Sequence of chain 1.A:
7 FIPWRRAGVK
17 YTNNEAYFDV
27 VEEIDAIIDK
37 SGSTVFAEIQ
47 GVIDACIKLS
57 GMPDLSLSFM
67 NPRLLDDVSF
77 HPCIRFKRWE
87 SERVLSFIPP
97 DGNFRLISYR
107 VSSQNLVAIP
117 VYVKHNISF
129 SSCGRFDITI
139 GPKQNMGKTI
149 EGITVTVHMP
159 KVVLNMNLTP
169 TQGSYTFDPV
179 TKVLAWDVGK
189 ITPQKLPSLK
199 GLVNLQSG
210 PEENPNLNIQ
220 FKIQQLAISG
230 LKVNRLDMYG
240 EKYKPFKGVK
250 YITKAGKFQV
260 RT

The protein below binds the small molecule below.
Small molecule (SMILES): CC(C)C[C@H](NC(=O)[C@H](CCCN=C(N)N)NC(=O)[C@H](CCC(N)=O)NC(=O)[C@H](Cc1ccc(O)cc1)NC(=O)[C@@H](N)CC(=O)O)C(=O)O

Binding-site contacts:
Ligand atom CD1 contacts residue GLY247 of chain 1.A at 3.8 Å.
Ligand atom N contacts residue LYS246 of chain 1.A at 2.8 Å (salt-bridge).
Ligand atom CA contacts residue LYS246 of chain 1.A at 3.8 Å.
Ligand atom CZ contacts residue ASP25 of chain 1.A at 3.5 Å.
Ligand atom OXT contacts residue LYS246 of chain 1.A at 3.7 Å.
Ligand atom NH2 contacts residue PHE245 of chain 1.A at 3.1 Å.
Ligand atom CD2 contacts residue VAL232 of chain 1.A at 3.9 Å (hydrophobic).
Ligand atom CD1 contacts residue LYS249 of chain 1.A at 3.5 Å.
Ligand atom CZ contacts residue LYS249 of chain 1.A at 4.0 Å.
Ligand atom C contacts residue VAL248 of chain 1.A at 3.5 Å (hydrophobic).
Ligand atom C contacts residue LYS246 of chain 1.A at 3.9 Å.
Ligand atom CD2 contacts residue TYR23 of chain 1.A at 4.0 Å (hydrophobic).
Ligand atom N contacts residue VAL248 of chain 1.A at 2.7 Å (h-bond).
Ligand atom O contacts residue LYS246 of chain 1.A at 3.8 Å.
Ligand atom OH contacts residue LYS249 of chain 1.A at 3.7 Å.
Ligand atom O contacts residue VAL248 of chain 1.A at 3.0 Å (h-bond).
Ligand atom C contacts residue VAL248 of chain 1.A at 4.0 Å (hydrophobic).
Ligand atom CE1 contacts residue LYS249 of chain 1.A at 3.5 Å.
Ligand atom CZ contacts residue PHE245 of chain 1.A at 4.1 Å (hydrophobic).
Ligand atom CD1 contacts residue TYR23 of chain 1.A at 3.9 Å (hydrophobic).
Ligand atom CD1 contacts residue VAL248 of chain 1.A at 3.9 Å (hydrophobic).
Ligand atom CZ contacts residue TYR23 of chain 1.A at 4.0 Å (hydrophobic).
Ligand atom OD1 contacts residue LYS249 of chain 1.A at 3.6 Å.
Ligand atom CG contacts residue TYR23 of chain 1.A at 4.0 Å (hydrophobic).
Ligand atom CD1 contacts residue VAL248 of chain 1.A at 3.5 Å (hydrophobic).
Ligand atom CD1 contacts residue VAL232 of chain 1.A at 4.0 Å (hydrophobic).
Ligand atom OH contacts residue ASP25 of chain 1.A at 2.8 Å (salt-bridge).
Ligand atom CD1 contacts residue LEU235 of chain 1.A at 4.0 Å (hydrophobic).
Ligand atom CE1 contacts residue TYR23 of chain 1.A at 3.9 Å (hydrophobic).
Ligand atom CA contacts residue LYS246 of chain 1.A at 3.5 Å.
Ligand atom O contacts residue GLY247 of chain 1.A at 3.2 Å.
Ligand atom CB contacts residue LYS246 of chain 1.A at 4.0 Å.
Ligand atom CB contacts residue VAL248 of chain 1.A at 3.5 Å (hydrophobic).
Ligand atom CA contacts residue VAL248 of chain 1.A at 3.5 Å (hydrophobic).
Ligand atom CA contacts residue VAL248 of chain 1.A at 3.5 Å (hydrophobic).
Ligand atom CE1 contacts residue ASP25 of chain 1.A at 3.4 Å.
Ligand atom CE1 contacts residue PHE24 of chain 1.A at 3.6 Å (hydrophobic).
Ligand atom CB contacts residue VAL248 of chain 1.A at 4.0 Å (hydrophobic).
Ligand atom C contacts residue LYS246 of chain 1.A at 3.6 Å.
Ligand atom CE2 contacts residue TYR23 of chain 1.A at 4.0 Å (hydrophobic).